Binding-site contacts:
Ligand atom C contacts residue ASP243 of chain 46.C at 3.5 Å.
Ligand atom CA contacts residue ARG29 of chain 46.C at 4.2 Å.
Ligand atom CB contacts residue ASP243 of chain 46.C at 3.9 Å.
Ligand atom CB contacts residue ARG35 of chain 46.C at 3.8 Å.
Ligand atom CG2 contacts residue ARG35 of chain 46.C at 3.9 Å.
Ligand atom C contacts residue ARG35 of chain 46.C at 3.5 Å.
Ligand atom C contacts residue ARG36 of chain 46.C at 3.2 Å.
Ligand atom CG1 contacts residue ARG35 of chain 46.C at 4.4 Å.
Ligand atom O contacts residue ARG29 of chain 46.C at 4.2 Å.
Ligand atom N contacts residue ARG35 of chain 46.C at 4.1 Å.
Ligand atom CG2 contacts residue PRO43 of chain 46.C at 4.3 Å (hydrophobic).
Ligand atom C contacts residue ARG29 of chain 46.C at 3.9 Å.
Ligand atom N contacts residue ARG35 of chain 46.C at 4.4 Å.
Ligand atom C contacts residue PRO43 of chain 46.C at 4.5 Å (hydrophobic).
Ligand atom O contacts residue PRO43 of chain 46.C at 3.7 Å.
Ligand atom O contacts residue ASP243 of chain 46.C at 4.3 Å.
Ligand atom N contacts residue ASP243 of chain 46.C at 3.8 Å.
Ligand atom CG2 contacts residue ARG36 of chain 46.C at 3.8 Å.
Ligand atom C contacts residue ARG35 of chain 46.C at 3.7 Å.
Ligand atom O contacts residue ARG36 of chain 46.C at 2.9 Å (salt-bridge).
Ligand atom O contacts residue ARG35 of chain 46.C at 3.3 Å (salt-bridge).
Ligand atom CB contacts residue ARG35 of chain 46.C at 3.4 Å.
Ligand atom N contacts residue ARG35 of chain 46.C at 4.1 Å.
Ligand atom N contacts residue ASP243 of chain 46.C at 3.3 Å (salt-bridge).
Ligand atom CG2 contacts residue GLU245 of chain 46.C at 3.4 Å.
Ligand atom O contacts residue ASP243 of chain 46.C at 4.3 Å.
Ligand atom CD2 contacts residue ARG29 of chain 46.C at 3.8 Å.
Ligand atom CA contacts residue ASP243 of chain 46.C at 4.2 Å.
Ligand atom O contacts residue ARG35 of chain 46.C at 2.9 Å (salt-bridge).
Ligand atom O contacts residue PHE37 of chain 46.C at 3.8 Å.
Ligand atom OG contacts residue ARG35 of chain 46.C at 4.2 Å.
Ligand atom CA contacts residue ASP243 of chain 46.C at 3.3 Å.
Ligand atom O contacts residue ARG29 of chain 46.C at 3.0 Å (salt-bridge).
Ligand atom CG1 contacts residue ASP243 of chain 46.C at 3.3 Å.
Ligand atom C contacts residue ASP243 of chain 46.C at 4.4 Å.
Ligand atom CA contacts residue ARG35 of chain 46.C at 4.5 Å.
Ligand atom OG contacts residue PHE244 of chain 46.C at 3.7 Å.
Ligand atom CD1 contacts residue ARG29 of chain 46.C at 3.6 Å.
Ligand atom CB contacts residue ASP243 of chain 46.C at 4.2 Å.
Ligand atom O contacts residue ILE25 of chain 46.C at 3.8 Å.

The protein below binds the small molecule below.
Small molecule (SMILES): CC[C@H](C)[C@H](NC(=O)[C@H](CC(C)C)NC(=O)[C@H](CO)NC(=O)CNC(=O)[C@@H](NC(=O)[C@@H](N)[C@@H](C)O)C(C)C)C(=O)N[C@H](C=O)CCC(N)=O

Sequence of chain 46.C:
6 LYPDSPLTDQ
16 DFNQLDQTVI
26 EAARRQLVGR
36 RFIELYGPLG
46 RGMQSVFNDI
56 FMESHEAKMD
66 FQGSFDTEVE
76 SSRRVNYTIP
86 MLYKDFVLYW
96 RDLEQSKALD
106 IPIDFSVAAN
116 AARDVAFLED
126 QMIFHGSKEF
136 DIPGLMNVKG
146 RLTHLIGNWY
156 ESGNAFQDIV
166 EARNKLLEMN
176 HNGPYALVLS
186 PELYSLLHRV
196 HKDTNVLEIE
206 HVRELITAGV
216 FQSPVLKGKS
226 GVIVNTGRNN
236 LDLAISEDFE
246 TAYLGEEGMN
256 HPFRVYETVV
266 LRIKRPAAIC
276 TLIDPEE